Sequence of chain 1.D:
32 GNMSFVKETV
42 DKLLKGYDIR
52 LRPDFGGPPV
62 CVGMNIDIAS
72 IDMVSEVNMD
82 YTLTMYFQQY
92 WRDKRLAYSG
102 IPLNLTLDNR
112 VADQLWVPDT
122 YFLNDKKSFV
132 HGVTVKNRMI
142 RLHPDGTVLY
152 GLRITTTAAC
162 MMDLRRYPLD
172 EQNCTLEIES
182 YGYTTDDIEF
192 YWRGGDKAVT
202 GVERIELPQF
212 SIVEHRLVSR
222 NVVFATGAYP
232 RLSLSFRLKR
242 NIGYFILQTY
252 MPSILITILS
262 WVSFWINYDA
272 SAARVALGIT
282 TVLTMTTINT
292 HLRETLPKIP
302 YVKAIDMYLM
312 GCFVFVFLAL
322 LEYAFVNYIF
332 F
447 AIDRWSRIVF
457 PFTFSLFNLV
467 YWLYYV

The small molecule below binds the protein below.
Small molecule (SMILES): CC(=O)N[C@H]1[C@H](O[C@H]2[C@H](O)[C@@H](NC(C)=O)CO[C@@H]2CO)O[C@H](CO)[C@@H](O[C@@H]2O[C@H](CO[C@H]3O[C@H](CO)[C@@H](O)[C@H](O)[C@@H]3O)[C@@H](O)[C@H](O[C@H]3O[C@H](CO)[C@@H](O)[C@H](O)[C@@H]3O)[C@@H]2O)[C@@H]1O

Binding-site contacts:
Ligand atom O7 contacts residue ASN174 of chain 1.D at 3.7 Å.
Ligand atom O5 contacts residue ASN28 of chain 1.H at 4.0 Å.
Ligand atom C8 contacts residue ASP111 of chain 1.H at 3.6 Å.
Ligand atom C2 contacts residue ASN174 of chain 1.D at 2.5 Å.
Ligand atom C3 contacts residue ASN174 of chain 1.D at 3.8 Å.
Ligand atom C2 contacts residue VAL219 of chain 1.D at 4.0 Å (hydrophobic).
Ligand atom O5 contacts residue ASN174 of chain 1.D at 2.4 Å (h-bond).
Ligand atom O3 contacts residue SER236 of chain 1.D at 3.9 Å.
Ligand atom C7 contacts residue ARG221 of chain 1.D at 3.4 Å.
Ligand atom N2 contacts residue ARG221 of chain 1.D at 3.5 Å (salt-bridge).
Ligand atom O6 contacts residue ARG217 of chain 1.D at 3.1 Å (salt-bridge).
Ligand atom N2 contacts residue TYR29 of chain 1.H at 3.9 Å.
Ligand atom C6 contacts residue SER220 of chain 1.D at 3.6 Å.
Ligand atom O3 contacts residue ARG217 of chain 1.D at 3.5 Å (salt-bridge).
Ligand atom O6 contacts residue TYR29 of chain 1.H at 2.8 Å (h-bond).
Ligand atom C1 contacts residue ARG221 of chain 1.D at 4.0 Å.
Ligand atom C7 contacts residue ARG238 of chain 1.D at 4.0 Å.
Ligand atom O7 contacts residue ARG217 of chain 1.D at 3.5 Å (salt-bridge).
Ligand atom C8 contacts residue ARG221 of chain 1.D at 3.3 Å.
Ligand atom C8 contacts residue ARG238 of chain 1.D at 3.4 Å.
Ligand atom O3 contacts residue ARG221 of chain 1.D at 3.4 Å (salt-bridge).
Ligand atom C8 contacts residue ASN174 of chain 1.D at 3.8 Å.
Ligand atom C8 contacts residue SER236 of chain 1.D at 4.0 Å.
Ligand atom C8 contacts residue SER101 of chain 1.H at 3.5 Å.
Ligand atom C5 contacts residue ASN174 of chain 1.D at 3.6 Å.
Ligand atom C6 contacts residue TYR29 of chain 1.H at 3.9 Å (hydrophobic).
Ligand atom O6 contacts residue ASN28 of chain 1.H at 3.9 Å.
Ligand atom N2 contacts residue ASP111 of chain 1.H at 3.5 Å (salt-bridge).
Ligand atom C3 contacts residue SER236 of chain 1.D at 3.7 Å.
Ligand atom C7 contacts residue ASP111 of chain 1.H at 4.0 Å.
Ligand atom O2 contacts residue THR108 of chain 1.H at 3.7 Å.
Ligand atom C1 contacts residue ASN174 of chain 1.D at 1.4 Å.
Ligand atom O5 contacts residue VAL219 of chain 1.D at 3.5 Å.
Ligand atom C7 contacts residue SER236 of chain 1.D at 4.0 Å.
Ligand atom N2 contacts residue SER236 of chain 1.D at 3.2 Å (h-bond).
Ligand atom C7 contacts residue ASN174 of chain 1.D at 3.4 Å.
Ligand atom C2 contacts residue SER236 of chain 1.D at 3.9 Å.
Ligand atom O7 contacts residue ARG238 of chain 1.D at 3.6 Å.
Ligand atom O7 contacts residue ARG221 of chain 1.D at 4.0 Å.
Ligand atom N2 contacts residue ASN174 of chain 1.D at 2.9 Å (h-bond).

Sequence of chain 1.H:
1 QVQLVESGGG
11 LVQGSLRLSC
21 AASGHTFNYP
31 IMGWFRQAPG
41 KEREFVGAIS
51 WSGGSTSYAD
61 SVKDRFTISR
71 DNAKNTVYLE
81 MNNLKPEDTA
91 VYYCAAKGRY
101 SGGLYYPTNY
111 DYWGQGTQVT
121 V